A small-molecule ligand and the protein it binds are described below.
Small molecule (SMILES): Clc1cccc(-c2c[nH]cn2)c1

Binding-site contacts:
Ligand atom CAF contacts residue PRO123 of chain 1.A at 3.5 Å (hydrophobic).
Ligand atom CL contacts residue ALA118 of chain 1.A at 3.5 Å.
Ligand atom CAF contacts residue LEU122 of chain 1.A at 3.4 Å (hydrophobic).
Ligand atom CAG contacts residue SER117 of chain 1.A at 3.7 Å.
Ligand atom CAD contacts residue HQJ1 of chain 1.I at 3.5 Å.
Ligand atom CAG contacts residue LEU122 of chain 1.A at 3.0 Å (hydrophobic).
Ligand atom CL contacts residue PRO124 of chain 1.A at 4.3 Å.
Ligand atom CAC contacts residue TRP255 of chain 1.A at 3.9 Å (hydrophobic).
Ligand atom CAF contacts residue HQJ1 of chain 1.I at 3.7 Å.
Ligand atom CAF contacts residue GLU121 of chain 1.A at 4.0 Å.
Ligand atom CAB contacts residue HQJ1 of chain 1.I at 3.6 Å.
Ligand atom CL contacts residue SER117 of chain 1.A at 4.0 Å.
Ligand atom CAC contacts residue HQJ1 of chain 1.I at 3.5 Å.
Ligand atom CAI contacts residue HQJ1 of chain 1.I at 3.6 Å.
Ligand atom CAC contacts residue PRO124 of chain 1.A at 4.3 Å (hydrophobic).
Ligand atom CL contacts residue CYS114 of chain 1.A at 3.4 Å.
Ligand atom NAL contacts residue TRP255 of chain 1.A at 4.3 Å.
Ligand atom CAE contacts residue PRO123 of chain 1.A at 4.1 Å (hydrophobic).
Ligand atom CAI contacts residue PHE261 of chain 1.A at 4.3 Å (hydrophobic).
Ligand atom CL contacts residue TRP255 of chain 1.A at 4.0 Å.
Ligand atom CAB contacts residue PRO124 of chain 1.A at 4.2 Å (hydrophobic).
Ligand atom CAK contacts residue LYS259 of chain 1.A at 4.4 Å.
Ligand atom CAB contacts residue TRP255 of chain 1.A at 4.4 Å (hydrophobic).
Ligand atom NAL contacts residue PHE261 of chain 1.A at 3.8 Å.
Ligand atom CAG contacts residue ALA118 of chain 1.A at 4.1 Å (hydrophobic).
Ligand atom CAH contacts residue HQJ1 of chain 1.I at 3.7 Å.
Ligand atom CL contacts residue HQJ1 of chain 1.I at 3.9 Å.
Ligand atom NAL contacts residue HQJ1 of chain 1.I at 4.2 Å.
Ligand atom CAB contacts residue PRO123 of chain 1.A at 4.3 Å (hydrophobic).
Ligand atom CAB contacts residue LEU122 of chain 1.A at 3.8 Å (hydrophobic).
Ligand atom CAG contacts residue PRO123 of chain 1.A at 3.9 Å (hydrophobic).
Ligand atom CAK contacts residue PHE261 of chain 1.A at 4.2 Å (hydrophobic).
Ligand atom CAH contacts residue PHE261 of chain 1.A at 4.1 Å (hydrophobic).
Ligand atom NAJ contacts residue HQJ1 of chain 1.I at 4.1 Å.
Ligand atom CAB contacts residue ALA118 of chain 1.A at 4.3 Å (hydrophobic).
Ligand atom CAG contacts residue GLU121 of chain 1.A at 4.3 Å.
Ligand atom CAG contacts residue HQJ1 of chain 1.I at 3.7 Å.
Ligand atom NAJ contacts residue PHE261 of chain 1.A at 4.4 Å.
Ligand atom CL contacts residue LEU122 of chain 1.A at 4.3 Å.
Ligand atom CAE contacts residue HQJ1 of chain 1.I at 3.5 Å.

Sequence of chain 1.A:
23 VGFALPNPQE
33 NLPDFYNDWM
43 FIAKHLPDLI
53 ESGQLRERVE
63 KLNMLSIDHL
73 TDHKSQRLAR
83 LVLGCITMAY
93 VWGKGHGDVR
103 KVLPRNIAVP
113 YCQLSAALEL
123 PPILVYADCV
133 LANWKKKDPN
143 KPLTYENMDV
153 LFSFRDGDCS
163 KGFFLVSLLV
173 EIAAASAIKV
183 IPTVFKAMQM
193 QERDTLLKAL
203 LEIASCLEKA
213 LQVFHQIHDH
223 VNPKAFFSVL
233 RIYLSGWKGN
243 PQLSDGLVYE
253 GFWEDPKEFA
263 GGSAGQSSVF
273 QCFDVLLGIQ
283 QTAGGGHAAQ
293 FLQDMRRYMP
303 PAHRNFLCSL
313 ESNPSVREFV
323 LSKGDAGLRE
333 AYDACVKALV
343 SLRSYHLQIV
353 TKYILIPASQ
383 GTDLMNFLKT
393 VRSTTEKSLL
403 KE